This protein binds this small molecule.
Small molecule (SMILES): CN1CC=Nc2c1nc(N)[nH]c2=O

Binding-site contacts:
Ligand atom C13 contacts residue ILE142 of chain 1.A at 3.4 Å (hydrophobic).
Ligand atom C1 contacts residue GLY236 of chain 1.A at 4.0 Å.
Ligand atom C7 contacts residue ILE142 of chain 1.A at 4.0 Å (hydrophobic).
Ligand atom C1 contacts residue ASP204 of chain 1.A at 3.9 Å.
Ligand atom C7 contacts residue ARG274 of chain 1.A at 3.6 Å.
Ligand atom N8 contacts residue LEU234 of chain 1.A at 3.7 Å.
Ligand atom C1 contacts residue LYS240 of chain 1.A at 3.6 Å.
Ligand atom C5 contacts residue ASN140 of chain 1.A at 3.7 Å.
Ligand atom N6 contacts residue ARG274 of chain 1.A at 3.8 Å.
Ligand atom N9 contacts residue PHE209 of chain 1.A at 3.6 Å.
Ligand atom C5 contacts residue ARG274 of chain 1.A at 3.9 Å.
Ligand atom C4 contacts residue LYS240 of chain 1.A at 3.8 Å.
Ligand atom C13 contacts residue ARG274 of chain 1.A at 3.7 Å.
Ligand atom C4 contacts residue PHE209 of chain 1.A at 4.0 Å (hydrophobic).
Ligand atom N8 contacts residue ASN140 of chain 1.A at 2.8 Å (h-bond).
Ligand atom N12 contacts residue ARG274 of chain 1.A at 3.5 Å.
Ligand atom C4 contacts residue ARG274 of chain 1.A at 3.5 Å.
Ligand atom N12 contacts residue ILE142 of chain 1.A at 3.7 Å.
Ligand atom N8 contacts residue ILE163 of chain 1.A at 3.9 Å.
Ligand atom N3 contacts residue LEU234 of chain 1.A at 4.0 Å.
Ligand atom C10 contacts residue PHE209 of chain 1.A at 3.8 Å (hydrophobic).
Ligand atom N3 contacts residue ARG274 of chain 1.A at 4.1 Å.
Ligand atom O2 contacts residue GLY236 of chain 1.A at 3.1 Å (h-bond).
Ligand atom N9 contacts residue LYS240 of chain 1.A at 3.2 Å (salt-bridge).
Ligand atom C13 contacts residue ASP121 of chain 1.A at 3.1 Å.
Ligand atom C1 contacts residue MET165 of chain 1.A at 3.8 Å (hydrophobic).
Ligand atom C5 contacts residue ASP204 of chain 1.A at 3.1 Å.
Ligand atom N3 contacts residue MET165 of chain 1.A at 3.7 Å.
Ligand atom C13 contacts residue ASN140 of chain 1.A at 3.5 Å.
Ligand atom C5 contacts residue MET165 of chain 1.A at 3.8 Å (hydrophobic).
Ligand atom O2 contacts residue LYS240 of chain 1.A at 2.6 Å (salt-bridge).
Ligand atom N3 contacts residue ASP204 of chain 1.A at 2.7 Å (salt-bridge).
Ligand atom N9 contacts residue ARG274 of chain 1.A at 3.4 Å (salt-bridge).
Ligand atom C10 contacts residue SO41 of chain 1.F at 3.7 Å.
Ligand atom N8 contacts residue ASP204 of chain 1.A at 2.7 Å (salt-bridge).
Ligand atom N6 contacts residue ILE142 of chain 1.A at 4.0 Å.
Ligand atom N6 contacts residue ASN140 of chain 1.A at 3.1 Å (h-bond).
Ligand atom C11 contacts residue ARG274 of chain 1.A at 3.5 Å.
Ligand atom C11 contacts residue SO41 of chain 1.F at 3.8 Å.
Ligand atom C10 contacts residue ARG274 of chain 1.A at 3.5 Å.

Sequence of chain 1.A:
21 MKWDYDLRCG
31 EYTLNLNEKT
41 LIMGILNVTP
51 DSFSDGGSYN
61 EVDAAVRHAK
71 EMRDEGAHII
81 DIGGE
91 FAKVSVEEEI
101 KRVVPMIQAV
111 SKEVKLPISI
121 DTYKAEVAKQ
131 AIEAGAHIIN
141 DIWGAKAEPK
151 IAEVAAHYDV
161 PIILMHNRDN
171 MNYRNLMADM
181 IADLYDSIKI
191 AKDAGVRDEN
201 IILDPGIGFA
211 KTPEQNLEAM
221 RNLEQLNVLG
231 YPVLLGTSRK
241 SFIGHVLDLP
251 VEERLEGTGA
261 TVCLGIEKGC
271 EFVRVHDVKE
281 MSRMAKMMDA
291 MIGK